Binding-site contacts:
Ligand atom N contacts residue PEG1 of chain 2.G at 3.1 Å.
Ligand atom NE contacts residue ASP220 of chain 2.A at 2.6 Å (salt-bridge).
Ligand atom CZ contacts residue ASP220 of chain 2.A at 3.5 Å.
Ligand atom C contacts residue ASN231 of chain 2.A at 3.6 Å.
Ligand atom CB contacts residue TRP235 of chain 2.A at 3.3 Å (hydrophobic).
Ligand atom CB contacts residue ASN231 of chain 2.A at 3.3 Å.
Ligand atom O2P contacts residue ARG134 of chain 2.A at 2.8 Å (salt-bridge).
Ligand atom O3P contacts residue ARG134 of chain 2.A at 2.9 Å (salt-bridge).
Ligand atom N contacts residue PEG1 of chain 2.G at 2.9 Å (h-bond).
Ligand atom O contacts residue GLU187 of chain 2.A at 3.6 Å.
Ligand atom CA contacts residue ASN180 of chain 2.A at 3.4 Å.
Ligand atom O contacts residue UVE1 of chain 2.C at 3.3 Å.
Ligand atom O2P contacts residue ARG61 of chain 2.A at 3.0 Å (salt-bridge).
Ligand atom NH2 contacts residue LEU48 of chain 2.A at 3.5 Å.
Ligand atom O3P contacts residue TYR135 of chain 2.A at 2.6 Å (h-bond).
Ligand atom CB contacts residue ASN180 of chain 2.A at 3.2 Å.
Ligand atom O contacts residue VAL51 of chain 2.A at 3.3 Å.
Ligand atom CA contacts residue ASN231 of chain 2.A at 3.4 Å.
Ligand atom O contacts residue UVE1 of chain 2.C at 3.4 Å.
Ligand atom O contacts residue LEU179 of chain 2.A at 3.6 Å.
Ligand atom NE contacts residue VAL51 of chain 2.A at 3.6 Å.
Ligand atom N contacts residue ASN180 of chain 2.A at 2.9 Å (h-bond).
Ligand atom NE contacts residue GLU19 of chain 2.A at 2.9 Å (salt-bridge).
Ligand atom NH1 contacts residue PEG1 of chain 2.G at 2.8 Å (h-bond).
Ligand atom C contacts residue ASN180 of chain 2.A at 3.6 Å.
Ligand atom CG contacts residue GLU19 of chain 2.A at 3.5 Å.
Ligand atom CD contacts residue ASP220 of chain 2.A at 3.3 Å.
Ligand atom N contacts residue GLU187 of chain 2.A at 3.2 Å (salt-bridge).
Ligand atom N contacts residue ASN231 of chain 2.A at 2.9 Å (h-bond).
Ligand atom CB contacts residue PEG1 of chain 2.G at 3.4 Å.
Ligand atom CD contacts residue PEG1 of chain 2.G at 3.4 Å.
Ligand atom CB contacts residue PEG1 of chain 2.G at 3.5 Å.
Ligand atom O contacts residue ASN231 of chain 2.A at 2.9 Å (h-bond).
Ligand atom NH2 contacts residue GLU19 of chain 2.A at 2.9 Å (salt-bridge).
Ligand atom N contacts residue LEU179 of chain 2.A at 3.5 Å.
Ligand atom CG contacts residue UVE1 of chain 2.C at 3.5 Å.
Ligand atom O1P contacts residue ARG61 of chain 2.A at 2.9 Å (salt-bridge).
Ligand atom OG contacts residue PEG1 of chain 2.G at 3.3 Å.
Ligand atom O contacts residue VAL183 of chain 2.A at 3.5 Å.
Ligand atom NH2 contacts residue ASP220 of chain 2.A at 2.9 Å (salt-bridge).

The protein below binds the small molecule below.
Small molecule (SMILES): CC[C@H](C)[C@H](NC(=O)[C@H](COP(=O)(O)O)NC(=O)CNC(=O)[C@H](C)N)C(=O)N1CCC[C@H]1C(=O)NCC(=O)N[C@@H](CCCN=C(N)N)C(=O)N[C@@H](CCCN=C(N)N)C(=O)N[C@H](C=O)CO

Sequence of chain 2.A:
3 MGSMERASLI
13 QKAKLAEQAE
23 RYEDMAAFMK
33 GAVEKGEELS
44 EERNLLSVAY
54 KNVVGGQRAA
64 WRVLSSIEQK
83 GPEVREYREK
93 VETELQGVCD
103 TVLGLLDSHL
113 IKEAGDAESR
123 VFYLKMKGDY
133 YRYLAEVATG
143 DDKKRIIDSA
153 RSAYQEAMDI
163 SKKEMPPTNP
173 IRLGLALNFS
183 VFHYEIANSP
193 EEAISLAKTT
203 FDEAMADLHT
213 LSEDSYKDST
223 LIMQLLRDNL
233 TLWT